Binding-site contacts:
Ligand atom O6 contacts residue PHE718 of chain 1.C at 4.4 Å.
Ligand atom O5 contacts residue ASN717 of chain 1.C at 2.3 Å (h-bond).
Ligand atom C7 contacts residue LEU922 of chain 1.C at 4.0 Å (hydrophobic).
Ligand atom O5 contacts residue PHE718 of chain 1.C at 4.5 Å.
Ligand atom C2 contacts residue ASN717 of chain 1.C at 2.4 Å.
Ligand atom O4 contacts residue LEU922 of chain 1.C at 4.1 Å.
Ligand atom C1 contacts residue ASN717 of chain 1.C at 1.4 Å.
Ligand atom C7 contacts residue ASN717 of chain 1.C at 3.6 Å.
Ligand atom N2 contacts residue ASN717 of chain 1.C at 2.8 Å (h-bond).
Ligand atom C6 contacts residue GLN926 of chain 1.C at 3.9 Å.
Ligand atom C6 contacts residue LEU922 of chain 1.C at 4.3 Å (hydrophobic).
Ligand atom O7 contacts residue ASN717 of chain 1.C at 3.9 Å.
Ligand atom C5 contacts residue LEU922 of chain 1.C at 3.9 Å (hydrophobic).
Ligand atom C3 contacts residue ASN717 of chain 1.C at 3.7 Å.
Ligand atom C8 contacts residue LEU922 of chain 1.C at 4.2 Å (hydrophobic).
Ligand atom O6 contacts residue GLN926 of chain 1.C at 2.8 Å (h-bond).
Ligand atom C7 contacts residue GLN1071 of chain 1.C at 4.0 Å.
Ligand atom O5 contacts residue GLN1071 of chain 1.C at 4.2 Å.
Ligand atom C1 contacts residue GLN1071 of chain 1.C at 4.2 Å.
Ligand atom O6 contacts residue LEU922 of chain 1.C at 4.5 Å.
Ligand atom O7 contacts residue LEU922 of chain 1.C at 3.3 Å.
Ligand atom C4 contacts residue ASN717 of chain 1.C at 4.2 Å.
Ligand atom O7 contacts residue GLN1071 of chain 1.C at 3.5 Å (h-bond).
Ligand atom N2 contacts residue GLN1071 of chain 1.C at 4.5 Å.
Ligand atom C5 contacts residue ASN717 of chain 1.C at 3.6 Å.
Ligand atom C1 contacts residue LEU922 of chain 1.C at 4.4 Å (hydrophobic).
Ligand atom C5 contacts residue GLN926 of chain 1.C at 4.2 Å.
Ligand atom O5 contacts residue GLN926 of chain 1.C at 4.5 Å.
Ligand atom C2 contacts residue GLN1071 of chain 1.C at 4.3 Å.

Sequence of chain 1.C:
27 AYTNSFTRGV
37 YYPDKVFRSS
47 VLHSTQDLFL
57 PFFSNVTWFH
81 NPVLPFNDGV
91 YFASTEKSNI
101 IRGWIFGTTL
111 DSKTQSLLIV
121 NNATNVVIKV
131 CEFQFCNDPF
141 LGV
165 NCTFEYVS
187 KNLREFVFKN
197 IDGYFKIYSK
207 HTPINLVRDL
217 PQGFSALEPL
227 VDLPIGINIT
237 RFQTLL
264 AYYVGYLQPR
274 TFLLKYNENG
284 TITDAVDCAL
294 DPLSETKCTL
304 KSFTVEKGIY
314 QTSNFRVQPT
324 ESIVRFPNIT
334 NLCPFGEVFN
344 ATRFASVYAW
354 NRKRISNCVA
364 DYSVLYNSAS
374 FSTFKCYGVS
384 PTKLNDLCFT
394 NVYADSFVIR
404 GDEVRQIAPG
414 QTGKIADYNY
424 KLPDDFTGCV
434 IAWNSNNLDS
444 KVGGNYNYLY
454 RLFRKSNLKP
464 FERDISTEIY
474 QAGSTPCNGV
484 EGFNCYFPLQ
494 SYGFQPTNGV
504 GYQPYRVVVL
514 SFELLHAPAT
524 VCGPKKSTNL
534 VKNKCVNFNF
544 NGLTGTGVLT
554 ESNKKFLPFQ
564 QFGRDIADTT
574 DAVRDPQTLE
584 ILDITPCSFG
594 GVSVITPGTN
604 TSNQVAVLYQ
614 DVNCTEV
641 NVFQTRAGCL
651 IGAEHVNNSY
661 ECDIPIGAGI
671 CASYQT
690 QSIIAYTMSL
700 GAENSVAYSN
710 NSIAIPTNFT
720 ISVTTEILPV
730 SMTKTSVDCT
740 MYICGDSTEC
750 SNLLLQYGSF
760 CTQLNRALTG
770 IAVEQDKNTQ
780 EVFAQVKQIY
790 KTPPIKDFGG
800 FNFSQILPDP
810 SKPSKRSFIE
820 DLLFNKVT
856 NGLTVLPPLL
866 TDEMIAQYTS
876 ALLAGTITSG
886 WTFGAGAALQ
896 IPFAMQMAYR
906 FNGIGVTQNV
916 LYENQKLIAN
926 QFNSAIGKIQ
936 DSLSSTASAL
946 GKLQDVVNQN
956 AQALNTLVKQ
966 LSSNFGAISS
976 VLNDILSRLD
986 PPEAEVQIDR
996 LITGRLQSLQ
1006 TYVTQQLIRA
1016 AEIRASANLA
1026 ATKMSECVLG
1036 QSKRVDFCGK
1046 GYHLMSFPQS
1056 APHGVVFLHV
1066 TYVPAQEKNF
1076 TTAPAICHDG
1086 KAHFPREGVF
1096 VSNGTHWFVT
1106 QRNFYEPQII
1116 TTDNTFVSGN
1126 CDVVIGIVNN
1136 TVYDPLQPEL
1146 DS

This protein binds this small molecule.
Small molecule (SMILES): CC(=O)N[C@H]1[C@H](O[C@H]2[C@H](O)[C@@H](NC(C)=O)CO[C@@H]2CO)O[C@H](CO)[C@@H](O)[C@@H]1O